Sequence of chain 1.A:
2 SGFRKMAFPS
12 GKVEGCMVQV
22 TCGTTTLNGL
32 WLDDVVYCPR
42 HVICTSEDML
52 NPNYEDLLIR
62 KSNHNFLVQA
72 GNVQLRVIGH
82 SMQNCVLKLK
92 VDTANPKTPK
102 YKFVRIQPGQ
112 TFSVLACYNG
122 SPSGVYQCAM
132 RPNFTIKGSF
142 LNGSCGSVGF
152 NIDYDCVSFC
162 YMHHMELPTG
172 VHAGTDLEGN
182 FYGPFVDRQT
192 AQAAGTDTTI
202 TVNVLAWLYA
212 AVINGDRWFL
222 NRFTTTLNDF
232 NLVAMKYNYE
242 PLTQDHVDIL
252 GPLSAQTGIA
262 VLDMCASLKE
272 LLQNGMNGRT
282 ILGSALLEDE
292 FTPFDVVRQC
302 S

Binding-site contacts:
Ligand atom C14 contacts residue SER47 of chain 1.A at 3.4 Å.
Ligand atom C17 contacts residue THR46 of chain 1.A at 3.9 Å.
Ligand atom C07 contacts residue LEU142 of chain 1.A at 4.1 Å (hydrophobic).
Ligand atom C13 contacts residue MET50 of chain 1.A at 4.0 Å (hydrophobic).
Ligand atom C14 contacts residue MET50 of chain 1.A at 3.6 Å (hydrophobic).
Ligand atom C16 contacts residue SER47 of chain 1.A at 4.0 Å.
Ligand atom C28 contacts residue GLY144 of chain 1.A at 3.3 Å.
Ligand atom C02 contacts residue LEU142 of chain 1.A at 3.6 Å (hydrophobic).
Ligand atom O32 contacts residue HIS42 of chain 1.A at 2.3 Å (h-bond).
Ligand atom C25 contacts residue ASN143 of chain 1.A at 4.2 Å.
Ligand atom N18 contacts residue CYS45 of chain 1.A at 3.3 Å (h-bond).
Ligand atom C04 contacts residue HIS42 of chain 1.A at 3.8 Å.
Ligand atom F30 contacts residue GLY144 of chain 1.A at 2.8 Å.
Ligand atom C17 contacts residue CYS45 of chain 1.A at 3.4 Å (hydrophobic).
Ligand atom C17 contacts residue MET50 of chain 1.A at 4.0 Å (hydrophobic).
Ligand atom C28 contacts residue ASN143 of chain 1.A at 4.1 Å.
Ligand atom C22 contacts residue LEU142 of chain 1.A at 4.0 Å (hydrophobic).
Ligand atom O32 contacts residue CYS146 of chain 1.A at 2.6 Å (h-bond).
Ligand atom F31 contacts residue ASN143 of chain 1.A at 3.1 Å.
Ligand atom N12 contacts residue GLN190 of chain 1.A at 4.0 Å.
Ligand atom C33 contacts residue HIS42 of chain 1.A at 2.2 Å.
Ligand atom N18 contacts residue HIS42 of chain 1.A at 3.3 Å (h-bond).
Ligand atom N18 contacts residue THR26 of chain 1.A at 3.3 Å.
Ligand atom C01 contacts residue LEU142 of chain 1.A at 2.9 Å (hydrophobic).
Ligand atom C24 contacts residue LEU142 of chain 1.A at 3.2 Å (hydrophobic).
Ligand atom C33 contacts residue CYS146 of chain 1.A at 2.7 Å (hydrophobic).
Ligand atom C17 contacts residue THR26 of chain 1.A at 4.3 Å.
Ligand atom C26 contacts residue LEU142 of chain 1.A at 3.7 Å (hydrophobic).
Ligand atom C14 contacts residue GLN190 of chain 1.A at 3.0 Å.
Ligand atom F30 contacts residue ASN143 of chain 1.A at 3.9 Å.
Ligand atom C03 contacts residue CYS146 of chain 1.A at 3.7 Å (hydrophobic).
Ligand atom C23 contacts residue LEU142 of chain 1.A at 3.6 Å (hydrophobic).
Ligand atom C25 contacts residue LEU142 of chain 1.A at 3.3 Å (hydrophobic).
Ligand atom C33 contacts residue LEU28 of chain 1.A at 3.8 Å (hydrophobic).
Ligand atom C04 contacts residue CYS146 of chain 1.A at 3.6 Å (hydrophobic).
Ligand atom C13 contacts residue GLN190 of chain 1.A at 4.0 Å.
Ligand atom O32 contacts residue HIS165 of chain 1.A at 3.6 Å (h-bond).
Ligand atom C17 contacts residue SER47 of chain 1.A at 3.8 Å.
Ligand atom F31 contacts residue GLY144 of chain 1.A at 2.7 Å.
Ligand atom C27 contacts residue LEU142 of chain 1.A at 4.0 Å (hydrophobic).

A protein and the small-molecule ligand that binds it are described below.
Small molecule (SMILES): COc1cc(C)c2c(Oc3cccc(C(F)(F)F)c3)c(OC)cc(N[C@@H](C)CCCN)c2n1